Binding-site contacts:
Ligand atom C7 contacts residue ASN240 of chain 3.A at 3.8 Å.
Ligand atom N2 contacts residue ASP241 of chain 3.A at 4.4 Å.
Ligand atom C8 contacts residue ASN240 of chain 3.A at 3.7 Å.
Ligand atom N2 contacts residue ALA242 of chain 3.A at 4.5 Å.
Ligand atom C3 contacts residue ASN169 of chain 3.A at 3.8 Å.
Ligand atom C4 contacts residue ASN240 of chain 3.A at 3.7 Å.
Ligand atom C7 contacts residue ASN169 of chain 3.A at 3.7 Å.
Ligand atom C1 contacts residue ASN240 of chain 3.A at 3.6 Å.
Ligand atom O7 contacts residue ALA242 of chain 3.A at 4.3 Å.
Ligand atom O7 contacts residue ASN169 of chain 3.A at 3.9 Å.
Ligand atom C5 contacts residue ASN240 of chain 3.A at 3.2 Å.
Ligand atom O5 contacts residue ASN240 of chain 3.A at 3.8 Å.
Ligand atom C3 contacts residue ASN240 of chain 3.A at 3.7 Å.
Ligand atom O5 contacts residue ASN169 of chain 3.A at 2.3 Å (h-bond).
Ligand atom N2 contacts residue ASN240 of chain 3.A at 2.9 Å (h-bond).
Ligand atom O4 contacts residue ASN240 of chain 3.A at 3.5 Å (h-bond).
Ligand atom O3 contacts residue ASN240 of chain 3.A at 4.3 Å.
Ligand atom N2 contacts residue ASN169 of chain 3.A at 3.0 Å (h-bond).
Ligand atom C6 contacts residue ASN240 of chain 3.A at 4.4 Å.
Ligand atom C1 contacts residue ASN169 of chain 3.A at 1.4 Å.
Ligand atom C8 contacts residue SER221 of chain 2.A at 3.7 Å.
Ligand atom O7 contacts residue ASN240 of chain 3.A at 3.1 Å (h-bond).
Ligand atom C2 contacts residue ASN169 of chain 3.A at 2.4 Å.
Ligand atom C8 contacts residue ALA242 of chain 3.A at 3.8 Å (hydrophobic).
Ligand atom C5 contacts residue ASN169 of chain 3.A at 3.7 Å.
Ligand atom C4 contacts residue ASN169 of chain 3.A at 4.2 Å.
Ligand atom C7 contacts residue ALA242 of chain 3.A at 4.1 Å (hydrophobic).
Ligand atom C8 contacts residue ASP241 of chain 3.A at 3.8 Å.
Ligand atom C2 contacts residue ASN240 of chain 3.A at 3.6 Å.

A small-molecule ligand and the protein it binds are described below.
Small molecule (SMILES): CC(=O)N[C@H]1[C@H](O[C@H]2[C@H](O)[C@@H](NC(C)=O)CO[C@@H]2CO)O[C@H](CO)[C@@H](O)[C@@H]1O

Sequence of chain 2.A:
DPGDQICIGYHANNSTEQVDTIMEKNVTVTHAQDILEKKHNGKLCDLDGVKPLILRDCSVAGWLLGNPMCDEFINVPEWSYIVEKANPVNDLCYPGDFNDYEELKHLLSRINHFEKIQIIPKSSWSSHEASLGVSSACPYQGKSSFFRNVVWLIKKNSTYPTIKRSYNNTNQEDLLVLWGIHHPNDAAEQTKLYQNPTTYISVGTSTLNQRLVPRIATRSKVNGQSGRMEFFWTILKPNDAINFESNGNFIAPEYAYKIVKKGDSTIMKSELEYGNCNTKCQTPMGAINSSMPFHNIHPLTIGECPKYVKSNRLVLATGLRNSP

Sequence of chain 3.A:
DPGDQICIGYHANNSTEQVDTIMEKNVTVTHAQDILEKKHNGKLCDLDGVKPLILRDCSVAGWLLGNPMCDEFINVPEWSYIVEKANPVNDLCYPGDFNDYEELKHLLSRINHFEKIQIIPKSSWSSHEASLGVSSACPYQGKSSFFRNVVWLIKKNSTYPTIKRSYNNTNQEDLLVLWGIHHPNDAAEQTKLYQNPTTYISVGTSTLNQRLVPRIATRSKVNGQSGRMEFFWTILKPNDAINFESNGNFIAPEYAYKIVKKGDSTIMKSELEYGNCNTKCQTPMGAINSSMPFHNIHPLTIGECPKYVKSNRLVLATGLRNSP